This small molecule binds to this protein.
Small molecule (SMILES): CC(=O)N[C@@H]1[C@@H](O)[C@H](O)[C@@H](CO)O[C@H]1O

Binding-site contacts:
Ligand atom C8 contacts residue ARG121 of chain 1.D at 4.1 Å.
Ligand atom N2 contacts residue ASN124 of chain 1.D at 2.9 Å (h-bond).
Ligand atom C8 contacts residue ASN124 of chain 1.D at 3.8 Å.
Ligand atom C5 contacts residue ASN124 of chain 1.D at 3.7 Å.
Ligand atom O7 contacts residue ASN124 of chain 1.D at 3.5 Å (h-bond).
Ligand atom C8 contacts residue PRO123 of chain 1.D at 3.9 Å (hydrophobic).
Ligand atom C2 contacts residue ASN124 of chain 1.D at 2.4 Å.
Ligand atom C1 contacts residue ASN124 of chain 1.D at 1.5 Å.
Ligand atom O5 contacts residue ASN124 of chain 1.D at 2.4 Å (h-bond).
Ligand atom C4 contacts residue ASN124 of chain 1.D at 4.2 Å.
Ligand atom C3 contacts residue ASN124 of chain 1.D at 3.8 Å.
Ligand atom C7 contacts residue ASN124 of chain 1.D at 3.2 Å.
Ligand atom C8 contacts residue ILE122 of chain 1.D at 3.5 Å (hydrophobic).
Ligand atom N2 contacts residue ARG121 of chain 1.D at 4.0 Å.
Ligand atom C7 contacts residue ARG121 of chain 1.D at 4.4 Å.

Sequence of chain 1.D:
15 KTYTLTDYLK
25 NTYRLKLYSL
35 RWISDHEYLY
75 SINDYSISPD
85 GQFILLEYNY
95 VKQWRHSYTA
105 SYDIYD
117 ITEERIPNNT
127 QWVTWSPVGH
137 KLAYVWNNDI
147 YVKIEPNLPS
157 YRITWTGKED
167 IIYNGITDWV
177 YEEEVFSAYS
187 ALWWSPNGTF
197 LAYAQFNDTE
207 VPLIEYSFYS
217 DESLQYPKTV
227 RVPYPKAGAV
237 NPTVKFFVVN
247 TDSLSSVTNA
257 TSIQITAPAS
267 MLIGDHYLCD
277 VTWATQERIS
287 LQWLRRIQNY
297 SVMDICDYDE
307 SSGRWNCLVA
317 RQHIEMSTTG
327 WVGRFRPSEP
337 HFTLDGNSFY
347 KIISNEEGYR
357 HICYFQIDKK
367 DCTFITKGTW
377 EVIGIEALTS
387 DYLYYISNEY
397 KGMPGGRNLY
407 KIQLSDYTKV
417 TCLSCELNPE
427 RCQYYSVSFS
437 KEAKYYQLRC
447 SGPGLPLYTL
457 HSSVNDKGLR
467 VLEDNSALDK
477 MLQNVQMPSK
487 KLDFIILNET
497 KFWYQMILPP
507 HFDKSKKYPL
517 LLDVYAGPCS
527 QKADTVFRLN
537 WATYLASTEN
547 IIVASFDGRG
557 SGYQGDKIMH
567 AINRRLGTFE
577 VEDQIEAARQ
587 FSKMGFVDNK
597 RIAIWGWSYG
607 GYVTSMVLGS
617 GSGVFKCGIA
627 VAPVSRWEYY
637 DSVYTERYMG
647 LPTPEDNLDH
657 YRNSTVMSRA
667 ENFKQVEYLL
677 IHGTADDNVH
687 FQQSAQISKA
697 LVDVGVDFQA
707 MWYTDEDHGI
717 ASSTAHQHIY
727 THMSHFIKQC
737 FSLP